Binding-site contacts:
Ligand atom C6 contacts residue GLN580 of chain 1.C at 3.9 Å.
Ligand atom N2 contacts residue ASN331 of chain 1.C at 2.9 Å (h-bond).
Ligand atom O6 contacts residue GLN580 of chain 1.C at 3.0 Å (h-bond).
Ligand atom C4 contacts residue GLN580 of chain 1.C at 3.4 Å.
Ligand atom C1 contacts residue ASN331 of chain 1.C at 1.5 Å.
Ligand atom O6 contacts residue PRO579 of chain 1.C at 4.2 Å.
Ligand atom C8 contacts residue GLN580 of chain 1.C at 4.0 Å.
Ligand atom O5 contacts residue ASN331 of chain 1.C at 2.5 Å (h-bond).
Ligand atom O4 contacts residue GLN580 of chain 1.C at 3.6 Å.
Ligand atom C5 contacts residue ASN331 of chain 1.C at 3.8 Å.
Ligand atom C2 contacts residue ASN331 of chain 1.C at 2.5 Å.
Ligand atom C4 contacts residue ASN331 of chain 1.C at 4.4 Å.
Ligand atom C7 contacts residue ASN331 of chain 1.C at 3.8 Å.
Ligand atom C5 contacts residue GLN580 of chain 1.C at 4.1 Å.
Ligand atom O7 contacts residue ASN331 of chain 1.C at 4.2 Å.
Ligand atom C3 contacts residue ASN331 of chain 1.C at 3.9 Å.
Ligand atom O6 contacts residue ASN331 of chain 1.C at 4.1 Å.

Sequence of chain 1.C:
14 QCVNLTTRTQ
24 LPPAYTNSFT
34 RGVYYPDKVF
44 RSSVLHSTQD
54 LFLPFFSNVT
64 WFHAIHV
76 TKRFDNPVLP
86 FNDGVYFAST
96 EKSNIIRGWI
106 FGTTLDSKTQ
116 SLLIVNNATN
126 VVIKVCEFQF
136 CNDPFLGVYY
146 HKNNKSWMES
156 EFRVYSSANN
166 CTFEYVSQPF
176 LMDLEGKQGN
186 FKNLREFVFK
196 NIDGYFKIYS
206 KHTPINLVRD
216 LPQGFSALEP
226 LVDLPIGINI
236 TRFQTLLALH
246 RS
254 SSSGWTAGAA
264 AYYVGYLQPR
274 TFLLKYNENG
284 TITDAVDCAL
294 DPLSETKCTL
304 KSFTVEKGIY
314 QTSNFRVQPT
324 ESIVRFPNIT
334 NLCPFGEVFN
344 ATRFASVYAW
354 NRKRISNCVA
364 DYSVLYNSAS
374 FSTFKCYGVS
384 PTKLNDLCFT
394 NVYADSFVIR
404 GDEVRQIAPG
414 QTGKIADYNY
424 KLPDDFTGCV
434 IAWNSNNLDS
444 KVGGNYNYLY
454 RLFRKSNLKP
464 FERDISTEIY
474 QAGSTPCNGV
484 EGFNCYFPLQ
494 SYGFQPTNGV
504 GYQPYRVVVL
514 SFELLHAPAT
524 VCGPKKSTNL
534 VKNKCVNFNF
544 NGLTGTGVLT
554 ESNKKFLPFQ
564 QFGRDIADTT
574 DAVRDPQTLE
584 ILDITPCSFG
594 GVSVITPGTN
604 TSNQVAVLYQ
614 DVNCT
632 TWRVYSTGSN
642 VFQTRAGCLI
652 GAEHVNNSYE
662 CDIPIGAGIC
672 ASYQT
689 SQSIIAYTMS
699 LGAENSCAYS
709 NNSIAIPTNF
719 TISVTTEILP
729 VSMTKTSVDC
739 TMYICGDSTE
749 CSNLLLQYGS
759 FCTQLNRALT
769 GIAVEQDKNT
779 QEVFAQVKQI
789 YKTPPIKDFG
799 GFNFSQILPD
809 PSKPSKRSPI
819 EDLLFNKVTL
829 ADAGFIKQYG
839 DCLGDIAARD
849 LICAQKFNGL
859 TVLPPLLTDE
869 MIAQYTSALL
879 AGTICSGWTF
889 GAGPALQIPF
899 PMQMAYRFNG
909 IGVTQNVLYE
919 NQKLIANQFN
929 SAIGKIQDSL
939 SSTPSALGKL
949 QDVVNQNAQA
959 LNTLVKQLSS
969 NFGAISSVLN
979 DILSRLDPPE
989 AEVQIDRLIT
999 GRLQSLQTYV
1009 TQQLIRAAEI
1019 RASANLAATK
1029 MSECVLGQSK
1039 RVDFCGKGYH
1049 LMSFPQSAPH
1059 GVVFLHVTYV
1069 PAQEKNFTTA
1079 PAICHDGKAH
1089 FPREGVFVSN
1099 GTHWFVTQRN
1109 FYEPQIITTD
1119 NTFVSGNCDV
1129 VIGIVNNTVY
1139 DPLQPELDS

The small molecule below binds the protein below.
Small molecule (SMILES): CC(=O)N[C@@H]1[C@@H](O)[C@H](O)[C@@H](CO)O[C@H]1O